Binding-site contacts:
Ligand atom O7 contacts residue VAL1005 of chain 1.A at 4.0 Å.
Ligand atom C7 contacts residue ASN909 of chain 1.A at 3.7 Å.
Ligand atom C7 contacts residue VAL1005 of chain 1.A at 4.5 Å (hydrophobic).
Ligand atom C6 contacts residue VAL1005 of chain 1.A at 3.8 Å (hydrophobic).
Ligand atom C5 contacts residue ASN909 of chain 1.A at 3.4 Å.
Ligand atom C4 contacts residue VAL1005 of chain 1.A at 4.2 Å (hydrophobic).
Ligand atom O6 contacts residue SER912 of chain 1.A at 2.1 Å (h-bond).
Ligand atom C6 contacts residue SER912 of chain 1.A at 2.8 Å.
Ligand atom C1 contacts residue ASN909 of chain 1.A at 1.5 Å.
Ligand atom O4 contacts residue VAL1005 of chain 1.A at 3.7 Å.
Ligand atom N2 contacts residue ASN909 of chain 1.A at 2.7 Å (h-bond).
Ligand atom C3 contacts residue ASN909 of chain 1.A at 3.9 Å.
Ligand atom N2 contacts residue VAL1005 of chain 1.A at 4.2 Å.
Ligand atom C2 contacts residue SER912 of chain 1.A at 4.4 Å.
Ligand atom O7 contacts residue ASN909 of chain 1.A at 4.0 Å.
Ligand atom C2 contacts residue ASN909 of chain 1.A at 2.8 Å.
Ligand atom C5 contacts residue SER912 of chain 1.A at 2.8 Å.
Ligand atom C4 contacts residue SER912 of chain 1.A at 4.2 Å.
Ligand atom O5 contacts residue ASN909 of chain 1.A at 2.3 Å (h-bond).
Ligand atom C1 contacts residue SER912 of chain 1.A at 3.1 Å.
Ligand atom O6 contacts residue VAL1005 of chain 1.A at 3.8 Å.
Ligand atom C5 contacts residue VAL1005 of chain 1.A at 3.6 Å (hydrophobic).
Ligand atom O5 contacts residue SER912 of chain 1.A at 2.1 Å (h-bond).
Ligand atom C4 contacts residue ASN909 of chain 1.A at 4.3 Å.
Ligand atom O6 contacts residue GLU913 of chain 1.A at 4.1 Å.

This protein binds this small molecule.
Small molecule (SMILES): CC(=O)N[C@H]1[C@H](O[C@H]2[C@H](O)[C@@H](NC(C)=O)CO[C@@H]2CO)O[C@H](CO)[C@@H](O)[C@@H]1O

Sequence of chain 1.A:
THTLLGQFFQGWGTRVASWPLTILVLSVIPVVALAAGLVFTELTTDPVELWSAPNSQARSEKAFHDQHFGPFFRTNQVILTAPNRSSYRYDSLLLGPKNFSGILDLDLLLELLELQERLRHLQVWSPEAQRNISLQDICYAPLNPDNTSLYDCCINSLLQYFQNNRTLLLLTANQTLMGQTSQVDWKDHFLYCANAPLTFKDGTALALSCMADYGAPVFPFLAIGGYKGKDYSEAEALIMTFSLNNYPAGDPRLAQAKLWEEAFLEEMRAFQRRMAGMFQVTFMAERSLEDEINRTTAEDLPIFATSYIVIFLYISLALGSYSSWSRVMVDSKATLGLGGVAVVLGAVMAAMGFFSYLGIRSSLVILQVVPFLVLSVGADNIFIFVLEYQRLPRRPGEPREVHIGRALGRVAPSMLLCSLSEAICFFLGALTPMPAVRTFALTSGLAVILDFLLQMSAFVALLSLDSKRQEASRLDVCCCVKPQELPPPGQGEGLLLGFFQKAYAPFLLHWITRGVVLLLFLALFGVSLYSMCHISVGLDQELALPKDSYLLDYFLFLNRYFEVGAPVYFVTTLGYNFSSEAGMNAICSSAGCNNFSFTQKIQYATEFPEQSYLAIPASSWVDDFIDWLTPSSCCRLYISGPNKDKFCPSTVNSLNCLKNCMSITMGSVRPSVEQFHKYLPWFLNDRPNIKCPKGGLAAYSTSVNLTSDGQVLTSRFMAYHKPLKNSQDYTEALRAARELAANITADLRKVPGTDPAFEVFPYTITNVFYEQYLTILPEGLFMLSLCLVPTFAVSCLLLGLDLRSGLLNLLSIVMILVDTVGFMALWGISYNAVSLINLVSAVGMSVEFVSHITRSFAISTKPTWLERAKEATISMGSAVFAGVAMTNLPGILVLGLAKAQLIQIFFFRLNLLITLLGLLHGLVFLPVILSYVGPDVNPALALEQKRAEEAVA